Sequence of chain 1.A:
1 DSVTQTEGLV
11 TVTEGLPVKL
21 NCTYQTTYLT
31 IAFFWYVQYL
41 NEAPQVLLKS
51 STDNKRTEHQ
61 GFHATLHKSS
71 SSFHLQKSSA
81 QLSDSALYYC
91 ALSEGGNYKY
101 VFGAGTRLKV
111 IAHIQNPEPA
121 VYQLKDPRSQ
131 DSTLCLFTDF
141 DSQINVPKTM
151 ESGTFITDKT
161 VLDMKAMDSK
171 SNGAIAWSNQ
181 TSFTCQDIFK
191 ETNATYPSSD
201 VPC

The small molecule below binds the protein below.
Small molecule (SMILES): CC(=O)N[C@@H]1[C@@H](O)[C@H](O)[C@@H](CO)O[C@H]1O

Binding-site contacts:
Ligand atom C2 contacts residue ASN193 of chain 1.A at 2.4 Å.
Ligand atom O6 contacts residue ASN193 of chain 1.A at 4.1 Å.
Ligand atom O7 contacts residue ASN193 of chain 1.A at 2.4 Å (h-bond).
Ligand atom C8 contacts residue ASN193 of chain 1.A at 4.0 Å.
Ligand atom N2 contacts residue ASN193 of chain 1.A at 2.8 Å (h-bond).
Ligand atom C5 contacts residue ASN193 of chain 1.A at 3.6 Å.
Ligand atom C1 contacts residue ASN193 of chain 1.A at 1.4 Å.
Ligand atom C7 contacts residue ASN193 of chain 1.A at 2.8 Å.
Ligand atom C3 contacts residue ASN193 of chain 1.A at 3.8 Å.
Ligand atom O5 contacts residue ASN193 of chain 1.A at 2.4 Å (h-bond).
Ligand atom C4 contacts residue ASN193 of chain 1.A at 4.2 Å.